Sequence of chain 1.A:
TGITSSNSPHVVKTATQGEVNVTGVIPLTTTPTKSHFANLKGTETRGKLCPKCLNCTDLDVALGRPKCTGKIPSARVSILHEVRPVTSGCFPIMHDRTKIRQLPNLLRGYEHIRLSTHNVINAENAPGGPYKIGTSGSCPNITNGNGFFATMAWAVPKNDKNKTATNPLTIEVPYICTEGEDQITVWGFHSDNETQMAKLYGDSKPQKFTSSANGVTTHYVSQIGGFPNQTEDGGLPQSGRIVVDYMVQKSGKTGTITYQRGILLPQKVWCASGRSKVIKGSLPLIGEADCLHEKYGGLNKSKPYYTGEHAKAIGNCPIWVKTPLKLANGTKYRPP

Binding-site contacts:
Ligand atom C5 contacts residue ASN150 of chain 1.A at 4.2 Å.
Ligand atom N2 contacts residue THR147 of chain 1.A at 4.4 Å.
Ligand atom C8 contacts residue ILE146 of chain 1.A at 3.8 Å (hydrophobic).
Ligand atom O5 contacts residue ASN150 of chain 1.A at 3.3 Å (h-bond).
Ligand atom C3 contacts residue ASN145 of chain 1.A at 3.8 Å.
Ligand atom C1 contacts residue ASN150 of chain 1.A at 4.3 Å.
Ligand atom C1 contacts residue GLY149 of chain 1.A at 3.9 Å.
Ligand atom C5 contacts residue GLY149 of chain 1.A at 3.7 Å.
Ligand atom C5 contacts residue ASN145 of chain 1.A at 3.7 Å.
Ligand atom O6 contacts residue ASN150 of chain 1.A at 2.8 Å (h-bond).
Ligand atom C1 contacts residue THR147 of chain 1.A at 4.2 Å.
Ligand atom O6 contacts residue GLY149 of chain 1.A at 4.2 Å.
Ligand atom C6 contacts residue GLY149 of chain 1.A at 3.8 Å.
Ligand atom C8 contacts residue ASN145 of chain 1.A at 4.5 Å.
Ligand atom C2 contacts residue ASN145 of chain 1.A at 2.4 Å.
Ligand atom O5 contacts residue GLY149 of chain 1.A at 3.3 Å.
Ligand atom N2 contacts residue ASN145 of chain 1.A at 2.9 Å (h-bond).
Ligand atom O7 contacts residue ASN145 of chain 1.A at 3.4 Å (h-bond).
Ligand atom C7 contacts residue ASN145 of chain 1.A at 3.3 Å.
Ligand atom C6 contacts residue ASN150 of chain 1.A at 3.7 Å.
Ligand atom O5 contacts residue ASN145 of chain 1.A at 2.4 Å (h-bond).
Ligand atom C1 contacts residue ASN145 of chain 1.A at 1.4 Å.
Ligand atom C4 contacts residue ASN145 of chain 1.A at 4.2 Å.

The small molecule below binds the protein below.
Small molecule (SMILES): CC(=O)N[C@H]1[C@H](O[C@H]2[C@H](O)[C@@H](NC(C)=O)CO[C@@H]2CO)O[C@H](CO)[C@@H](O)[C@@H]1O